A protein and the small-molecule ligand that binds it are described below.
Small molecule (SMILES): N[C@@H](Cc1c[nH]c[nH+]1)C(=O)O

Binding-site contacts:
Ligand atom N contacts residue ASP161 of chain 1.A at 3.0 Å (salt-bridge).
Ligand atom CB contacts residue ASP161 of chain 1.A at 3.5 Å.
Ligand atom CA contacts residue SER70 of chain 1.A at 3.8 Å.
Ligand atom O contacts residue LEU71 of chain 1.A at 3.7 Å.
Ligand atom CA contacts residue SER72 of chain 1.A at 3.5 Å.
Ligand atom CD2 contacts residue TYR14 of chain 1.A at 3.7 Å (hydrophobic).
Ligand atom CB contacts residue GLN122 of chain 1.A at 3.0 Å.
Ligand atom CG contacts residue SER70 of chain 1.A at 4.0 Å.
Ligand atom C contacts residue THR121 of chain 1.A at 3.6 Å.
Ligand atom ND1 contacts residue SER70 of chain 1.A at 3.0 Å (h-bond).
Ligand atom ND1 contacts residue ASP161 of chain 1.A at 3.5 Å (salt-bridge).
Ligand atom O contacts residue SER72 of chain 1.A at 2.8 Å (h-bond).
Ligand atom ND1 contacts residue SER69 of chain 1.A at 3.8 Å.
Ligand atom CG contacts residue ASP161 of chain 1.A at 3.9 Å.
Ligand atom CB contacts residue TYR14 of chain 1.A at 3.7 Å (hydrophobic).
Ligand atom CE1 contacts residue SER69 of chain 1.A at 3.0 Å.
Ligand atom N contacts residue SER70 of chain 1.A at 2.7 Å (h-bond).
Ligand atom ND1 contacts residue TYR14 of chain 1.A at 3.4 Å.
Ligand atom CD2 contacts residue LEU117 of chain 1.A at 3.2 Å (hydrophobic).
Ligand atom NE2 contacts residue SER69 of chain 1.A at 3.9 Å.
Ligand atom OXT contacts residue SER120 of chain 1.A at 3.3 Å.
Ligand atom N contacts residue SER72 of chain 1.A at 2.9 Å (h-bond).
Ligand atom CG contacts residue TYR14 of chain 1.A at 3.6 Å (hydrophobic).
Ligand atom NE2 contacts residue PHE52 of chain 1.A at 3.5 Å.
Ligand atom CE1 contacts residue TYR14 of chain 1.A at 3.4 Å (hydrophobic).
Ligand atom NE2 contacts residue TYR14 of chain 1.A at 3.7 Å.
Ligand atom CD2 contacts residue PHE52 of chain 1.A at 3.9 Å (hydrophobic).
Ligand atom CA contacts residue GLN122 of chain 1.A at 3.9 Å.
Ligand atom CA contacts residue ASP161 of chain 1.A at 3.6 Å.
Ligand atom OXT contacts residue THR121 of chain 1.A at 2.9 Å (h-bond).
Ligand atom O contacts residue SER70 of chain 1.A at 3.5 Å (h-bond).
Ligand atom CE1 contacts residue PHE52 of chain 1.A at 3.7 Å (hydrophobic).
Ligand atom CA contacts residue THR121 of chain 1.A at 3.5 Å.
Ligand atom O contacts residue PHE52 of chain 1.A at 3.8 Å.
Ligand atom CE1 contacts residue SER70 of chain 1.A at 3.4 Å.
Ligand atom C contacts residue PHE52 of chain 1.A at 3.9 Å (hydrophobic).
Ligand atom C contacts residue SER72 of chain 1.A at 3.8 Å.
Ligand atom OXT contacts residue PHE52 of chain 1.A at 3.6 Å.
Ligand atom NE2 contacts residue LEU117 of chain 1.A at 3.4 Å.
Ligand atom C contacts residue SER70 of chain 1.A at 4.0 Å.

Sequence of chain 1.A:
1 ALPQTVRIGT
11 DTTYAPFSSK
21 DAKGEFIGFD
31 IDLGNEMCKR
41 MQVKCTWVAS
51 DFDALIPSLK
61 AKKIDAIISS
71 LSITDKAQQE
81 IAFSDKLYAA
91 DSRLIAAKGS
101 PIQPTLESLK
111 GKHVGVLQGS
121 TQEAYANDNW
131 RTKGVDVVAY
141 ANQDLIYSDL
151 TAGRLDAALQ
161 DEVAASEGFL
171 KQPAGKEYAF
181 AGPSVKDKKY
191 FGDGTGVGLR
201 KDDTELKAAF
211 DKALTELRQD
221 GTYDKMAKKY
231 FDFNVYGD